A protein and the small-molecule ligand that binds it are described below.
Small molecule (SMILES): O=C(O)CSc1ccc(Cl)cc1

Sequence of chain 1.A:
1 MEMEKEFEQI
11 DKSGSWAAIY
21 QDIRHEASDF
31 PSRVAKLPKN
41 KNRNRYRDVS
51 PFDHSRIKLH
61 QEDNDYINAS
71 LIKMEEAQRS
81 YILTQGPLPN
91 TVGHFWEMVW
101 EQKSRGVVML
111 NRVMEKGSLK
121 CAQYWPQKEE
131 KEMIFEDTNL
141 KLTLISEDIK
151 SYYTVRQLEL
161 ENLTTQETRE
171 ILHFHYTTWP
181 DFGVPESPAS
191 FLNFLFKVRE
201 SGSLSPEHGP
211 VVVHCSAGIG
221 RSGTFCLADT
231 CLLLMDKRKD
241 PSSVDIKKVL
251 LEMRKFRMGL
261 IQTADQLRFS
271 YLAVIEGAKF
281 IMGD

Binding-site contacts:
Ligand atom S05 contacts residue ILE145 of chain 1.A at 3.8 Å.
Ligand atom O03 contacts residue LEU158 of chain 1.A at 3.3 Å (h-bond).
Ligand atom O01 contacts residue GLU159 of chain 1.A at 3.1 Å (salt-bridge).
Ligand atom O03 contacts residue GLU159 of chain 1.A at 4.0 Å.
Ligand atom O03 contacts residue GLU170 of chain 1.A at 3.0 Å.
Ligand atom C02 contacts residue LEU158 of chain 1.A at 4.4 Å (hydrophobic).
Ligand atom C04 contacts residue ILE145 of chain 1.A at 4.2 Å (hydrophobic).
Ligand atom O03 contacts residue ILE145 of chain 1.A at 4.3 Å.
Ligand atom C04 contacts residue GLU170 of chain 1.A at 3.9 Å.
Ligand atom C06 contacts residue ILE145 of chain 1.A at 4.2 Å (hydrophobic).
Ligand atom C04 contacts residue GLN157 of chain 1.A at 4.0 Å.
Ligand atom C12 contacts residue GLN157 of chain 1.A at 4.3 Å.
Ligand atom O03 contacts residue ARG169 of chain 1.A at 4.3 Å.
Ligand atom C02 contacts residue GLU170 of chain 1.A at 3.9 Å.
Ligand atom C02 contacts residue GLU159 of chain 1.A at 3.9 Å.
Ligand atom C02 contacts residue ILE145 of chain 1.A at 4.2 Å (hydrophobic).